A protein and the small-molecule ligand that binds it are described below.
Small molecule (SMILES): CC(=O)N[C@H]1[C@H](O[C@H]2[C@H](O)[C@@H](NC(C)=O)CO[C@@H]2CO)O[C@H](CO)[C@@H](O)[C@@H]1O

Sequence of chain 1.E:
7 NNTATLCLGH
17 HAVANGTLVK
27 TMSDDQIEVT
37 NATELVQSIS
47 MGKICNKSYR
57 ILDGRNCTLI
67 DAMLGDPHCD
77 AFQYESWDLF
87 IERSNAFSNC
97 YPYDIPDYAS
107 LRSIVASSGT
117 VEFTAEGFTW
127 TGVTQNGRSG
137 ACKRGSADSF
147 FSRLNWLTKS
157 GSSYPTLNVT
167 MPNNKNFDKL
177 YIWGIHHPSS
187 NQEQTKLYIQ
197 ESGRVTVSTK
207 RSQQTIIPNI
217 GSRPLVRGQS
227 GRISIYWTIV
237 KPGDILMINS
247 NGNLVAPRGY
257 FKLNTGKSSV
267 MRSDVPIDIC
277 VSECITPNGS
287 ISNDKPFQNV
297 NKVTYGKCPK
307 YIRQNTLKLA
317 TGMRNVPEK

Binding-site contacts:
Ligand atom C4 contacts residue ASN62 of chain 1.E at 4.2 Å.
Ligand atom C7 contacts residue ASN62 of chain 1.E at 3.6 Å.
Ligand atom O7 contacts residue ASN62 of chain 1.E at 3.8 Å.
Ligand atom O6 contacts residue PHE93 of chain 1.E at 4.4 Å.
Ligand atom C1 contacts residue ASN62 of chain 1.E at 1.4 Å.
Ligand atom C8 contacts residue ASN62 of chain 1.E at 4.3 Å.
Ligand atom C3 contacts residue ASN62 of chain 1.E at 3.9 Å.
Ligand atom N2 contacts residue ASN62 of chain 1.E at 3.1 Å (h-bond).
Ligand atom C8 contacts residue ARG61 of chain 1.E at 3.7 Å.
Ligand atom C5 contacts residue ASN62 of chain 1.E at 3.7 Å.
Ligand atom O5 contacts residue PHE93 of chain 1.E at 4.0 Å.
Ligand atom O5 contacts residue ASN62 of chain 1.E at 2.4 Å (h-bond).
Ligand atom C2 contacts residue ASN62 of chain 1.E at 2.6 Å.